The protein below binds the small molecule below.
Small molecule (SMILES): CC(=O)N[C@@H]1[C@@H](O)[C@@H](O)[C@@H](CO)O[C@@H]1O

Sequence of chain 1.A:
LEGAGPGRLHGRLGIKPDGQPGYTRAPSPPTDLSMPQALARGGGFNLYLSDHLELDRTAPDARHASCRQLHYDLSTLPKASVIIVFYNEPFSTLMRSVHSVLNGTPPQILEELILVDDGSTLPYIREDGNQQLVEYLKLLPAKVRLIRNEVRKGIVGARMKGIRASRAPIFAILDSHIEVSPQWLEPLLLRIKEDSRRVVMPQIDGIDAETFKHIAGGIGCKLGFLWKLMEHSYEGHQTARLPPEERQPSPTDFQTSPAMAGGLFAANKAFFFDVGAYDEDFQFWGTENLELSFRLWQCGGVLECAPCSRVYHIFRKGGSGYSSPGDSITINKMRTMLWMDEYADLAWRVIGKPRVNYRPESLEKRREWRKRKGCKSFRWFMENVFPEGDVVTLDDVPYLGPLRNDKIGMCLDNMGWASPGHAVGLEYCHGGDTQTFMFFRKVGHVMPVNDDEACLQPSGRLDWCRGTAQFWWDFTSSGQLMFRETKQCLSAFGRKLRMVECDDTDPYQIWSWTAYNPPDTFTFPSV

Sequence of chain 1.B:
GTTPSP

Binding-site contacts:
Ligand atom C4 contacts residue GLU482 of chain 1.A at 3.5 Å.
Ligand atom C7 contacts residue GLU260 of chain 1.A at 3.6 Å.
Ligand atom C7 contacts residue SER262 of chain 1.A at 3.7 Å.
Ligand atom O3 contacts residue HIS261 of chain 1.A at 2.8 Å (h-bond).
Ligand atom C8 contacts residue ILE248 of chain 1.A at 4.0 Å (hydrophobic).
Ligand atom C4 contacts residue MET259 of chain 1.A at 3.8 Å (hydrophobic).
Ligand atom O7 contacts residue GLU260 of chain 1.A at 4.1 Å.
Ligand atom C1 contacts residue PRO4 of chain 1.B at 3.5 Å (hydrophobic).
Ligand atom C3 contacts residue THR3 of chain 1.B at 3.7 Å.
Ligand atom O7 contacts residue HIS261 of chain 1.A at 3.5 Å.
Ligand atom C3 contacts residue GLU260 of chain 1.A at 3.5 Å.
Ligand atom C2 contacts residue GLU260 of chain 1.A at 4.0 Å.
Ligand atom C2 contacts residue HIS261 of chain 1.A at 4.1 Å.
Ligand atom N2 contacts residue GLU260 of chain 1.A at 3.4 Å (salt-bridge).
Ligand atom O3 contacts residue LEU255 of chain 1.A at 3.5 Å.
Ligand atom O4 contacts residue LEU255 of chain 1.A at 4.2 Å.
Ligand atom C6 contacts residue GLU482 of chain 1.A at 3.7 Å.
Ligand atom C1 contacts residue THR3 of chain 1.B at 1.5 Å.
Ligand atom O7 contacts residue SER262 of chain 1.A at 2.9 Å (h-bond).
Ligand atom C4 contacts residue THR3 of chain 1.B at 4.0 Å.
Ligand atom O4 contacts residue HIS261 of chain 1.A at 3.2 Å (h-bond).
Ligand atom O6 contacts residue GLU482 of chain 1.A at 2.8 Å (salt-bridge).
Ligand atom C7 contacts residue HIS261 of chain 1.A at 3.8 Å.
Ligand atom C3 contacts residue HIS261 of chain 1.A at 3.7 Å.
Ligand atom C7 contacts residue THR3 of chain 1.B at 3.6 Å.
Ligand atom O4 contacts residue GLU482 of chain 1.A at 2.8 Å (salt-bridge).
Ligand atom C8 contacts residue THR3 of chain 1.B at 3.5 Å.
Ligand atom C3 contacts residue MET259 of chain 1.A at 3.7 Å (hydrophobic).
Ligand atom C6 contacts residue TRP493 of chain 1.A at 4.1 Å (hydrophobic).
Ligand atom O6 contacts residue TRP493 of chain 1.A at 3.9 Å.
Ligand atom O3 contacts residue GLU260 of chain 1.A at 2.6 Å (salt-bridge).
Ligand atom O5 contacts residue THR3 of chain 1.B at 2.1 Å (h-bond).
Ligand atom C4 contacts residue HIS261 of chain 1.A at 4.0 Å.
Ligand atom C8 contacts residue SER262 of chain 1.A at 3.6 Å.
Ligand atom O5 contacts residue PRO4 of chain 1.B at 4.2 Å.
Ligand atom O3 contacts residue MET259 of chain 1.A at 4.0 Å.
Ligand atom C2 contacts residue THR3 of chain 1.B at 2.9 Å.
Ligand atom C8 contacts residue GLU260 of chain 1.A at 4.1 Å.
Ligand atom N2 contacts residue THR3 of chain 1.B at 3.3 Å (h-bond).
Ligand atom C5 contacts residue THR3 of chain 1.B at 3.1 Å.